A protein and the small-molecule ligand that binds it are described below.
Small molecule (SMILES): C=C(C)[C@H]1CN[C@H](C(=O)O)[C@H]1CC(=O)O

Binding-site contacts:
Ligand atom CG2 contacts residue TYR61 of chain 1.A at 3.6 Å (hydrophobic).
Ligand atom CB1 contacts residue GLU191 of chain 1.A at 3.7 Å.
Ligand atom CD1 contacts residue TYR61 of chain 1.A at 3.3 Å (hydrophobic).
Ligand atom OXT contacts residue TYR61 of chain 1.A at 4.1 Å.
Ligand atom OD2 contacts residue ALA142 of chain 1.A at 3.2 Å (h-bond).
Ligand atom O contacts residue ALA91 of chain 1.A at 3.0 Å (h-bond).
Ligand atom C contacts residue ALA91 of chain 1.A at 4.1 Å (hydrophobic).
Ligand atom O contacts residue PRO89 of chain 1.A at 3.6 Å (h-bond).
Ligand atom C contacts residue PRO89 of chain 1.A at 4.2 Å (hydrophobic).
Ligand atom N contacts residue GLU191 of chain 1.A at 2.8 Å (salt-bridge).
Ligand atom CG2 contacts residue ASN174 of chain 1.A at 4.1 Å.
Ligand atom CD1 contacts residue ASN174 of chain 1.A at 3.3 Å.
Ligand atom C contacts residue TYR61 of chain 1.A at 4.2 Å (hydrophobic).
Ligand atom CB contacts residue GLU191 of chain 1.A at 4.2 Å.
Ligand atom O contacts residue LEU90 of chain 1.A at 3.8 Å.
Ligand atom N contacts residue TYR217 of chain 1.A at 4.1 Å.
Ligand atom CD1 contacts residue GLU13 of chain 1.A at 3.6 Å.
Ligand atom CA contacts residue GLU191 of chain 1.A at 3.2 Å.
Ligand atom N contacts residue PRO89 of chain 1.A at 2.9 Å (h-bond).
Ligand atom OD1 contacts residue GLU191 of chain 1.A at 3.8 Å.
Ligand atom CD contacts residue TYR61 of chain 1.A at 3.6 Å (hydrophobic).
Ligand atom OD2 contacts residue GLY141 of chain 1.A at 3.5 Å.
Ligand atom O contacts residue TYR61 of chain 1.A at 3.8 Å.
Ligand atom O contacts residue ARG96 of chain 1.A at 2.9 Å (salt-bridge).
Ligand atom CG1 contacts residue GLU191 of chain 1.A at 3.9 Å.
Ligand atom CD2 contacts residue VAL138 of chain 1.A at 4.0 Å (hydrophobic).
Ligand atom CG1 contacts residue THR143 of chain 1.A at 3.3 Å.
Ligand atom CD contacts residue GLU191 of chain 1.A at 3.5 Å.
Ligand atom CD contacts residue PRO89 of chain 1.A at 3.1 Å (hydrophobic).
Ligand atom OXT contacts residue GLY141 of chain 1.A at 3.7 Å.
Ligand atom C contacts residue ALA142 of chain 1.A at 3.8 Å (hydrophobic).
Ligand atom OD2 contacts residue THR143 of chain 1.A at 3.0 Å (h-bond).
Ligand atom OXT contacts residue ARG96 of chain 1.A at 2.8 Å (salt-bridge).
Ligand atom C contacts residue ARG96 of chain 1.A at 3.6 Å.
Ligand atom OD1 contacts residue THR143 of chain 1.A at 2.6 Å (h-bond).
Ligand atom CA contacts residue PRO89 of chain 1.A at 4.1 Å (hydrophobic).
Ligand atom OXT contacts residue ALA142 of chain 1.A at 3.0 Å (h-bond).
Ligand atom C contacts residue GLU191 of chain 1.A at 4.1 Å.
Ligand atom CG contacts residue TYR61 of chain 1.A at 3.6 Å (hydrophobic).
Ligand atom CD2 contacts residue TYR61 of chain 1.A at 3.4 Å (hydrophobic).

Sequence of chain 1.A:
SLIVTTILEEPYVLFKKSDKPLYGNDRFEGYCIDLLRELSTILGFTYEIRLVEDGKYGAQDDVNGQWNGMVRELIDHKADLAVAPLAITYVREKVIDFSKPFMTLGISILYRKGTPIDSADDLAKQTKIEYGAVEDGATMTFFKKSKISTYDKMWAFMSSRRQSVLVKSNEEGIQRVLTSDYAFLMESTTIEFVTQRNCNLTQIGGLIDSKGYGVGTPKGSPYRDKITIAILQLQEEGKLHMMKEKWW